Sequence of chain 1.D:
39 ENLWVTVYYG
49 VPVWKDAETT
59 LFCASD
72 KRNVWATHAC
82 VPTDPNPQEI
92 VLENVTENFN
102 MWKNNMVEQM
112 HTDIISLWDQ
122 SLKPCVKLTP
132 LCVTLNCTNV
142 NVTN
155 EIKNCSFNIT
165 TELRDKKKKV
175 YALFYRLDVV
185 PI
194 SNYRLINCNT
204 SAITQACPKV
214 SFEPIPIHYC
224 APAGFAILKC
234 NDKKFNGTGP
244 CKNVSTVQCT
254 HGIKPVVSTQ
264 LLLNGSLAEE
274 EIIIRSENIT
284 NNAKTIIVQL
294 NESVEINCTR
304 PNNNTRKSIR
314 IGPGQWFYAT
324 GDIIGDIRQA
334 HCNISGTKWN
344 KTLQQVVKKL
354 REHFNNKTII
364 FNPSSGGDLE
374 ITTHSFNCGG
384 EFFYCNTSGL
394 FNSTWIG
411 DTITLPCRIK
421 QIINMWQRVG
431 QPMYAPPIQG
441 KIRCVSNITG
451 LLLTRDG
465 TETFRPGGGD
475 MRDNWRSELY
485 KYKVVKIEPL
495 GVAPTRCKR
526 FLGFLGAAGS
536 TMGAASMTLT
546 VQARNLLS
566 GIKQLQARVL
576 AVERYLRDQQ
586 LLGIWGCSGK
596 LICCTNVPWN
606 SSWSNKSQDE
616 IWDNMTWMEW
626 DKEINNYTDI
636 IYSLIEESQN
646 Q

Binding-site contacts:
Ligand atom C4 contacts residue ASN195 of chain 1.D at 4.3 Å.
Ligand atom C7 contacts residue ASN195 of chain 1.D at 3.1 Å.
Ligand atom N2 contacts residue ASN195 of chain 1.D at 2.8 Å (h-bond).
Ligand atom C8 contacts residue PRO185 of chain 1.D at 3.8 Å (hydrophobic).
Ligand atom C8 contacts residue ASN195 of chain 1.D at 4.1 Å.
Ligand atom C2 contacts residue ASN195 of chain 1.D at 2.5 Å.
Ligand atom C1 contacts residue ASN195 of chain 1.D at 1.5 Å.
Ligand atom C8 contacts residue TYR196 of chain 1.D at 3.5 Å (hydrophobic).
Ligand atom O7 contacts residue ASN195 of chain 1.D at 3.1 Å (h-bond).
Ligand atom C3 contacts residue ASN195 of chain 1.D at 3.8 Å.
Ligand atom O5 contacts residue ASN195 of chain 1.D at 2.5 Å (h-bond).
Ligand atom C5 contacts residue ASN195 of chain 1.D at 3.7 Å.

A small-molecule ligand and the protein it binds are described below.
Small molecule (SMILES): CC(=O)N[C@@H]1[C@@H](O)[C@H](O)[C@@H](CO)O[C@H]1O